Sequence of chain 10.A:
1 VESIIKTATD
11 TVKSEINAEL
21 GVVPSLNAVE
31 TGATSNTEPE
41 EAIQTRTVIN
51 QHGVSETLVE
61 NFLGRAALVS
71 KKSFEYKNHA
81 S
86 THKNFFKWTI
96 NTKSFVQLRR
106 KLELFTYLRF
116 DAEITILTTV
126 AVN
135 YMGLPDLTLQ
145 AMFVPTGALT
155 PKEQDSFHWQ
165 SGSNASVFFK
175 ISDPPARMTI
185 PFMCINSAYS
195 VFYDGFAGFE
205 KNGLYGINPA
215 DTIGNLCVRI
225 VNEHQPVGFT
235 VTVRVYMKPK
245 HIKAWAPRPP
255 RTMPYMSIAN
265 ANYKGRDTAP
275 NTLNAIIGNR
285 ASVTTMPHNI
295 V

This small molecule binds to this protein.
Small molecule (SMILES): CC(=O)N[C@H]1[C@H]([C@H](O)[C@H](O)CO)O[C@@](OC[C@H]2O[C@@H](O[C@H]3[C@H](O)[C@@H](O)[C@H](O)O[C@@H]3CO)[C@H](O)[C@@H](O)[C@H]2O)(C(=O)O)C[C@@H]1O

Sequence of chain 10.C:
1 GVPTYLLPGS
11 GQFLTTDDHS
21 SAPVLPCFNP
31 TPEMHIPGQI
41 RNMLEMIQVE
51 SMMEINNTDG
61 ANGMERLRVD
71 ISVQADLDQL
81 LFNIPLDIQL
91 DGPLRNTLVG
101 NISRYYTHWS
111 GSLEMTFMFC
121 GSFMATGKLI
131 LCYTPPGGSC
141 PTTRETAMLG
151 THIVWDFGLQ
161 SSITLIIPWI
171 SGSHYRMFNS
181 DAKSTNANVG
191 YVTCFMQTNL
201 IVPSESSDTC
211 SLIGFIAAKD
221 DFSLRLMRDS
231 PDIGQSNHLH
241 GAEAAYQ

Binding-site contacts:
Ligand atom C3 contacts residue ARG104 of chain 10.C at 3.8 Å.
Ligand atom C4 contacts residue PRO231 of chain 10.C at 3.5 Å (hydrophobic).
Ligand atom C5 contacts residue PRO274 of chain 10.A at 4.0 Å (hydrophobic).
Ligand atom C6 contacts residue ASP91 of chain 10.C at 3.8 Å.
Ligand atom C5 contacts residue ASN275 of chain 10.A at 3.6 Å.
Ligand atom C11 contacts residue PRO231 of chain 10.C at 3.7 Å (hydrophobic).
Ligand atom C3 contacts residue ASP232 of chain 10.C at 4.0 Å.
Ligand atom C4 contacts residue ARG104 of chain 10.C at 3.9 Å.
Ligand atom C3 contacts residue ARG95 of chain 10.C at 3.9 Å.
Ligand atom O4 contacts residue ASP232 of chain 10.C at 2.7 Å (salt-bridge).
Ligand atom C4 contacts residue PRO274 of chain 10.A at 4.0 Å (hydrophobic).
Ligand atom O4 contacts residue ASN275 of chain 10.A at 3.0 Å (h-bond).
Ligand atom C4 contacts residue ASP91 of chain 10.C at 3.2 Å.
Ligand atom N5 contacts residue ASN275 of chain 10.A at 3.6 Å (h-bond).
Ligand atom O10 contacts residue ASN275 of chain 10.A at 2.9 Å (h-bond).
Ligand atom C10 contacts residue PRO231 of chain 10.C at 3.8 Å (hydrophobic).
Ligand atom O3 contacts residue GLY282 of chain 10.A at 3.4 Å.
Ligand atom C1 contacts residue ARG104 of chain 10.C at 3.6 Å.
Ligand atom C11 contacts residue ASP232 of chain 10.C at 3.8 Å.
Ligand atom O4 contacts residue PRO231 of chain 10.C at 3.8 Å.
Ligand atom C3 contacts residue PRO274 of chain 10.A at 3.8 Å (hydrophobic).
Ligand atom N5 contacts residue ASP232 of chain 10.C at 4.1 Å.
Ligand atom C10 contacts residue ASN275 of chain 10.A at 3.3 Å.
Ligand atom O1B contacts residue ARG104 of chain 10.C at 2.8 Å (salt-bridge).
Ligand atom C4 contacts residue ASP232 of chain 10.C at 3.5 Å.
Ligand atom C5 contacts residue PRO231 of chain 10.C at 3.7 Å (hydrophobic).
Ligand atom O6 contacts residue PRO274 of chain 10.A at 3.7 Å.
Ligand atom N5 contacts residue PRO231 of chain 10.C at 2.9 Å (h-bond).
Ligand atom O4 contacts residue ARG95 of chain 10.C at 3.6 Å (salt-bridge).
Ligand atom C4 contacts residue ASN275 of chain 10.A at 3.8 Å.
Ligand atom O7 contacts residue ARG270 of chain 10.A at 3.8 Å.
Ligand atom O3 contacts residue PRO274 of chain 10.A at 3.8 Å.
Ligand atom O7 contacts residue PRO274 of chain 10.A at 3.4 Å.
Ligand atom O4 contacts residue ASP91 of chain 10.C at 2.7 Å (salt-bridge).
Ligand atom C11 contacts residue ILE233 of chain 10.C at 3.8 Å (hydrophobic).
Ligand atom O6 contacts residue ASP91 of chain 10.C at 3.1 Å.
Ligand atom O10 contacts residue ARG270 of chain 10.A at 3.3 Å.
Ligand atom C3 contacts residue PRO274 of chain 10.A at 4.1 Å (hydrophobic).
Ligand atom O3 contacts residue ASP91 of chain 10.C at 4.0 Å.
Ligand atom C11 contacts residue GLY234 of chain 10.C at 3.8 Å.